Binding-site contacts:
Ligand atom N1 contacts residue VAL200 of chain 1.H at 3.9 Å.
Ligand atom N9 contacts residue PRO422 of chain 1.H at 4.3 Å.
Ligand atom N6 contacts residue SER423 of chain 1.H at 3.5 Å.
Ligand atom N9 contacts residue PRO201 of chain 1.H at 3.8 Å.
Ligand atom N6 contacts residue PRO424 of chain 1.H at 4.1 Å.
Ligand atom C5 contacts residue PRO201 of chain 1.H at 4.0 Å (hydrophobic).
Ligand atom N7 contacts residue HIS421 of chain 1.H at 4.0 Å.
Ligand atom N6 contacts residue PHE429 of chain 1.H at 4.1 Å.
Ligand atom N7 contacts residue SER423 of chain 1.H at 4.0 Å.
Ligand atom N7 contacts residue PRO201 of chain 1.H at 4.1 Å.
Ligand atom N3 contacts residue PRO422 of chain 1.H at 4.4 Å.
Ligand atom C4 contacts residue PRO422 of chain 1.H at 4.2 Å (hydrophobic).
Ligand atom C6 contacts residue VAL200 of chain 1.H at 4.2 Å (hydrophobic).
Ligand atom C8 contacts residue PRO201 of chain 1.H at 3.9 Å (hydrophobic).
Ligand atom C1' contacts residue PRO201 of chain 1.H at 4.3 Å (hydrophobic).
Ligand atom C5' contacts residue HIS421 of chain 1.H at 3.7 Å.
Ligand atom N3 contacts residue PRO201 of chain 1.H at 4.0 Å.
Ligand atom C2 contacts residue PRO201 of chain 1.H at 4.2 Å (hydrophobic).
Ligand atom C2 contacts residue VAL200 of chain 1.H at 4.4 Å (hydrophobic).
Ligand atom C6 contacts residue PRO201 of chain 1.H at 4.3 Å (hydrophobic).
Ligand atom N1 contacts residue GLY430 of chain 1.H at 2.9 Å (h-bond).
Ligand atom N6 contacts residue GLY430 of chain 1.H at 3.0 Å (h-bond).
Ligand atom O4' contacts residue HIS421 of chain 1.H at 4.2 Å.
Ligand atom O1P contacts residue HIS421 of chain 1.H at 4.1 Å.
Ligand atom C4 contacts residue PRO201 of chain 1.H at 3.9 Å (hydrophobic).
Ligand atom C6 contacts residue PRO422 of chain 1.H at 3.4 Å (hydrophobic).
Ligand atom N6 contacts residue PRO422 of chain 1.H at 3.2 Å (h-bond).
Ligand atom P contacts residue PHE420 of chain 1.H at 4.2 Å.
Ligand atom O5' contacts residue PRO422 of chain 1.H at 3.8 Å.
Ligand atom N1 contacts residue PRO422 of chain 1.H at 3.6 Å.
Ligand atom C6 contacts residue GLY430 of chain 1.H at 3.9 Å.
Ligand atom C6 contacts residue SER423 of chain 1.H at 4.2 Å.
Ligand atom C3' contacts residue PRO422 of chain 1.H at 3.7 Å (hydrophobic).
Ligand atom O1P contacts residue HIS419 of chain 1.H at 4.3 Å.
Ligand atom C5 contacts residue PRO422 of chain 1.H at 4.0 Å (hydrophobic).
Ligand atom C8 contacts residue HIS421 of chain 1.H at 3.8 Å.
Ligand atom O5' contacts residue PHE420 of chain 1.H at 4.2 Å.
Ligand atom O5' contacts residue HIS421 of chain 1.H at 3.0 Å (h-bond).
Ligand atom P contacts residue HIS421 of chain 1.H at 3.6 Å.
Ligand atom C2 contacts residue GLY430 of chain 1.H at 3.6 Å.

A protein and the small-molecule ligand that binds it are described below.
Small molecule (SMILES): Nc1ncnc2c1ncn2[C@H]1C[C@H](O)[C@@H](COP(=O)(O)O)O1

Sequence of chain 1.H:
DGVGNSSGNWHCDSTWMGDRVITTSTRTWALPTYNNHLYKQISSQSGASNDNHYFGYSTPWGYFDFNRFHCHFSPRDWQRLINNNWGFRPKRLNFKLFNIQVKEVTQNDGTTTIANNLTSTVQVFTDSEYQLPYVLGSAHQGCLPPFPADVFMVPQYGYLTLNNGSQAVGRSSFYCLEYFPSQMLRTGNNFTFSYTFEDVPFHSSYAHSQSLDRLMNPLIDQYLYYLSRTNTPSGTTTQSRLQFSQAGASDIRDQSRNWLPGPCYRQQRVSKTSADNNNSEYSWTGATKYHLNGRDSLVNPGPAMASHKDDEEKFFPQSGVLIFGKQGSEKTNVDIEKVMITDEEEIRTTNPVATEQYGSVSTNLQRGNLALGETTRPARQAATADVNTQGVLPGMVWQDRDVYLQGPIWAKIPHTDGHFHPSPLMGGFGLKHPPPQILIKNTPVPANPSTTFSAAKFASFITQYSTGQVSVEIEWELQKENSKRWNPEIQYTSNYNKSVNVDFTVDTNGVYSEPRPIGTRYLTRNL